Sequence of chain 1.B:
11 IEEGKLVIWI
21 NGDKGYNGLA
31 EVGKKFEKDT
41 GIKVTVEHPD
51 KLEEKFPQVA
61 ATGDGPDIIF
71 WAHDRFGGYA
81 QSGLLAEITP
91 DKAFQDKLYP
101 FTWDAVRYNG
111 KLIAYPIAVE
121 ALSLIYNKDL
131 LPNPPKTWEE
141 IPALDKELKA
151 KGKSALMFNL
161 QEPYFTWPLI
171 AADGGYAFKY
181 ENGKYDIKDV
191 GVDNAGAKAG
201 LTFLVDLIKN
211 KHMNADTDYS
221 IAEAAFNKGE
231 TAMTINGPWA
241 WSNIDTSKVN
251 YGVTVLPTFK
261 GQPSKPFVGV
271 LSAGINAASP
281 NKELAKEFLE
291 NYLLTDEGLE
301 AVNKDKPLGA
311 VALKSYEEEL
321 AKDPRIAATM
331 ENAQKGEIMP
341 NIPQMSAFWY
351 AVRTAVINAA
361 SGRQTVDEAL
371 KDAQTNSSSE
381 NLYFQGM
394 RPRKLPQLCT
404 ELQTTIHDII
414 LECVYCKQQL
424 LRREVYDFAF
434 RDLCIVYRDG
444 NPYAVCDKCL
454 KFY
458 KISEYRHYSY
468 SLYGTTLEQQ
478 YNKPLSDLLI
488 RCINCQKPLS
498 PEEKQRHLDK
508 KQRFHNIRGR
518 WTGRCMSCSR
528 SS

This small molecule binds to this protein.
Small molecule (SMILES): OC[C@H]1O[C@H](O[C@H]2[C@H](O)[C@@H](O)[C@@H](O)O[C@@H]2CO)[C@H](O)[C@@H](O)[C@@H]1O

Binding-site contacts:
Ligand atom O1 contacts residue ASP23 of chain 1.B at 2.6 Å (salt-bridge).
Ligand atom C2 contacts residue GLU120 of chain 1.B at 3.7 Å.
Ligand atom O6 contacts residue PRO163 of chain 1.B at 3.4 Å.
Ligand atom C6 contacts residue TRP349 of chain 1.B at 3.8 Å (hydrophobic).
Ligand atom C3 contacts residue GLU120 of chain 1.B at 4.0 Å.
Ligand atom C4 contacts residue TYR164 of chain 1.B at 3.9 Å (hydrophobic).
Ligand atom O6 contacts residue TYR164 of chain 1.B at 3.1 Å (h-bond).
Ligand atom C1 contacts residue TYR164 of chain 1.B at 4.0 Å (hydrophobic).
Ligand atom C6 contacts residue PRO163 of chain 1.B at 3.7 Å (hydrophobic).
Ligand atom O3 contacts residue ARG75 of chain 1.B at 2.9 Å (salt-bridge).
Ligand atom C6 contacts residue TYR164 of chain 1.B at 3.9 Å (hydrophobic).
Ligand atom C4 contacts residue ARG75 of chain 1.B at 3.7 Å.
Ligand atom C3 contacts residue ARG75 of chain 1.B at 3.7 Å.
Ligand atom O5 contacts residue ASP23 of chain 1.B at 3.9 Å.
Ligand atom C4 contacts residue TRP349 of chain 1.B at 3.8 Å (hydrophobic).
Ligand atom O3 contacts residue TRP71 of chain 1.B at 3.6 Å.
Ligand atom C6 contacts residue GLU162 of chain 1.B at 3.3 Å.
Ligand atom O3 contacts residue ALA72 of chain 1.B at 3.8 Å.
Ligand atom C1 contacts residue TRP239 of chain 1.B at 3.9 Å (hydrophobic).
Ligand atom O4 contacts residue ARG75 of chain 1.B at 2.9 Å (salt-bridge).
Ligand atom O2 contacts residue GLU120 of chain 1.B at 2.9 Å (salt-bridge).
Ligand atom O4 contacts residue GLU53 of chain 1.B at 3.4 Å (salt-bridge).
Ligand atom O3 contacts residue GLU120 of chain 1.B at 3.3 Å (salt-bridge).
Ligand atom O5 contacts residue TRP239 of chain 1.B at 3.9 Å.
Ligand atom O5 contacts residue TYR164 of chain 1.B at 3.2 Å.
Ligand atom O6 contacts residue GLU162 of chain 1.B at 2.8 Å (salt-bridge).
Ligand atom C3 contacts residue ASP74 of chain 1.B at 3.8 Å.
Ligand atom C2 contacts residue TRP239 of chain 1.B at 3.9 Å (hydrophobic).
Ligand atom O3 contacts residue TRP349 of chain 1.B at 3.8 Å.
Ligand atom O1 contacts residue ASN21 of chain 1.B at 3.5 Å (h-bond).
Ligand atom O3 contacts residue ASP74 of chain 1.B at 2.5 Å (salt-bridge).
Ligand atom O2 contacts residue TRP71 of chain 1.B at 3.9 Å.
Ligand atom O2 contacts residue LYS24 of chain 1.B at 2.9 Å (salt-bridge).
Ligand atom O6 contacts residue PHE165 of chain 1.B at 3.6 Å.
Ligand atom O2 contacts residue ASP74 of chain 1.B at 2.8 Å (salt-bridge).
Ligand atom C1 contacts residue ASP23 of chain 1.B at 3.3 Å.
Ligand atom C3 contacts residue TRP71 of chain 1.B at 3.7 Å (hydrophobic).
Ligand atom O4 contacts residue TRP349 of chain 1.B at 4.0 Å.
Ligand atom C2 contacts residue ASP74 of chain 1.B at 3.2 Å.
Ligand atom O2 contacts residue ALA72 of chain 1.B at 3.3 Å.